Sequence of chain 1.E:
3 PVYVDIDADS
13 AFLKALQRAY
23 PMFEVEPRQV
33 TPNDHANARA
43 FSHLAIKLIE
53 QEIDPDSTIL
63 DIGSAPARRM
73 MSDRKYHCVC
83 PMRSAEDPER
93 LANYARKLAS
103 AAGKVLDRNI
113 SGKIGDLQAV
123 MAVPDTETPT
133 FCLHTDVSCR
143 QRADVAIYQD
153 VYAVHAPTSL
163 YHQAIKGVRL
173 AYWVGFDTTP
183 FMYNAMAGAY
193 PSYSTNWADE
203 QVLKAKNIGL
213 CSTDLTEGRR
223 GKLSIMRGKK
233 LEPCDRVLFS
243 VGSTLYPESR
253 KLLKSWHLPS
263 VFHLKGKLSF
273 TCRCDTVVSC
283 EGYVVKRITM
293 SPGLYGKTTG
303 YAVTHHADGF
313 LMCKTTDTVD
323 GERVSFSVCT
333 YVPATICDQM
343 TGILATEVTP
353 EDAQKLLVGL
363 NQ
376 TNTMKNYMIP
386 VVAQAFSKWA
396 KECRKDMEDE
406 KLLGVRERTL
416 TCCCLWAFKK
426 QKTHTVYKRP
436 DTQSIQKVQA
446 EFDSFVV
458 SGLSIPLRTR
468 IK

Binding-site contacts:
Ligand atom O1A contacts residue ARG275 of chain 1.E at 2.9 Å (salt-bridge).
Ligand atom C6 contacts residue TYR154 of chain 1.D at 3.6 Å (hydrophobic).
Ligand atom O1C contacts residue HIS37 of chain 1.D at 3.2 Å (h-bond).
Ligand atom C2 contacts residue TYR154 of chain 1.D at 3.4 Å (hydrophobic).
Ligand atom N2 contacts residue GLU250 of chain 1.D at 2.4 Å (salt-bridge).
Ligand atom N2 contacts residue PHE241 of chain 1.D at 3.2 Å.
Ligand atom O2' contacts residue TYR285 of chain 1.D at 2.5 Å (h-bond).
Ligand atom N1 contacts residue TYR154 of chain 1.D at 3.2 Å.
Ligand atom C5 contacts residue TYR248 of chain 1.D at 3.6 Å (hydrophobic).
Ligand atom O2' contacts residue ALA40 of chain 1.D at 3.4 Å.
Ligand atom O2A contacts residue ARG92 of chain 1.D at 3.0 Å (salt-bridge).
Ligand atom PA contacts residue TYR248 of chain 1.D at 3.2 Å.
Ligand atom C4 contacts residue TYR248 of chain 1.D at 3.6 Å (hydrophobic).
Ligand atom C5' contacts residue ARG41 of chain 1.D at 3.5 Å.
Ligand atom C2 contacts residue GLU250 of chain 1.D at 2.8 Å.
Ligand atom C6 contacts residue TYR248 of chain 1.D at 3.6 Å (hydrophobic).
Ligand atom O2B contacts residue MG1 of chain 1.GA at 2.4 Å.
Ligand atom O1A contacts residue MG1 of chain 1.GA at 3.7 Å.
Ligand atom O3' contacts residue ALA40 of chain 1.D at 3.4 Å.
Ligand atom O1B contacts residue ARG70 of chain 1.D at 3.6 Å (salt-bridge).
Ligand atom C2' contacts residue TYR285 of chain 1.D at 3.5 Å (hydrophobic).
Ligand atom O3A contacts residue ARG41 of chain 1.D at 2.9 Å (salt-bridge).
Ligand atom C5' contacts residue HIS37 of chain 1.D at 3.3 Å.
Ligand atom O4' contacts residue VAL243 of chain 1.D at 3.5 Å.
Ligand atom O2' contacts residue ASP152 of chain 1.D at 3.5 Å (salt-bridge).
Ligand atom O2A contacts residue TYR248 of chain 1.D at 2.6 Å (h-bond).
Ligand atom CM7 contacts residue SAH1 of chain 1.DA at 3.4 Å.
Ligand atom C3' contacts residue ARG41 of chain 1.D at 3.5 Å.
Ligand atom O3C contacts residue MG1 of chain 1.GA at 2.6 Å.
Ligand atom O5' contacts residue ARG41 of chain 1.D at 3.7 Å.
Ligand atom O1A contacts residue TYR248 of chain 1.D at 3.1 Å (h-bond).
Ligand atom C4' contacts residue HIS37 of chain 1.D at 3.6 Å.
Ligand atom N1 contacts residue GLU250 of chain 1.D at 2.4 Å (salt-bridge).
Ligand atom O1C contacts residue ARG41 of chain 1.D at 2.9 Å (salt-bridge).
Ligand atom O3' contacts residue ARG41 of chain 1.D at 3.5 Å (salt-bridge).
Ligand atom N1 contacts residue TYR248 of chain 1.D at 3.5 Å.
Ligand atom O1B contacts residue ARG92 of chain 1.D at 3.6 Å.
Ligand atom C2' contacts residue ASP152 of chain 1.D at 3.4 Å.
Ligand atom O2B contacts residue ARG275 of chain 1.E at 3.5 Å (salt-bridge).
Ligand atom O3C contacts residue HIS37 of chain 1.D at 3.1 Å (h-bond).

This protein binds this small molecule.
Small molecule (SMILES): C[n+]1cn([C@@H]2O[C@H](CO[P](=O)(O)O[P](=O)(O)OP(=O)(O)O)[C@@H](O)[C@H]2O)c2nc(N)[nH]c(=O)c21

Sequence of chain 1.D:
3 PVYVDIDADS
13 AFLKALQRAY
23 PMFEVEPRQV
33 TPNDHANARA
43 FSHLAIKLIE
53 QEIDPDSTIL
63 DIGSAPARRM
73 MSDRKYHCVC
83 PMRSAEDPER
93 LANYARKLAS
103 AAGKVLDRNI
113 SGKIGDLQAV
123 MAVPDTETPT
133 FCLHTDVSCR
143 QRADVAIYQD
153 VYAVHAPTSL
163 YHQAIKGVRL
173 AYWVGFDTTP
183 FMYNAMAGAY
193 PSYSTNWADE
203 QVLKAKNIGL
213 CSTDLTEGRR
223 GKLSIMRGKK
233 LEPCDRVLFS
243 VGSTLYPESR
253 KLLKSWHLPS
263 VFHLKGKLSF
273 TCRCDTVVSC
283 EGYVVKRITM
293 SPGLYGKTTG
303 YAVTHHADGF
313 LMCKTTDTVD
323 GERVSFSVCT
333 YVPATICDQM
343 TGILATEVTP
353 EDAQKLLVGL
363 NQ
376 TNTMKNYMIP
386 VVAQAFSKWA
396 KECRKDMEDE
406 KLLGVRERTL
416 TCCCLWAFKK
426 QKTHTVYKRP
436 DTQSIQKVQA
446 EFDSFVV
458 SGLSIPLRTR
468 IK